Sequence of chain 1.A:
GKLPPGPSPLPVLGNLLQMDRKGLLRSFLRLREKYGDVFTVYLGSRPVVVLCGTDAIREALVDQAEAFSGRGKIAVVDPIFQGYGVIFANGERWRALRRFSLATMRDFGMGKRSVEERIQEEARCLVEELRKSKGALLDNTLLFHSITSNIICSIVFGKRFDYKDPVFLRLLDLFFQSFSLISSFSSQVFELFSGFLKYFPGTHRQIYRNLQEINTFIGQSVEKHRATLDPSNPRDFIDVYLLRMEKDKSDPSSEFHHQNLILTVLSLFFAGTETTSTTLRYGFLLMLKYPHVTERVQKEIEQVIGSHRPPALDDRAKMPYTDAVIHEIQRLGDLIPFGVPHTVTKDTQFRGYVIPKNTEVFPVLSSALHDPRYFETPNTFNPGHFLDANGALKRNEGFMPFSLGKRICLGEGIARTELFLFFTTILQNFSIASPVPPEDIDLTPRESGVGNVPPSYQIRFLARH

The protein below binds the small molecule below.
Small molecule (SMILES): OC[C@H]1O[C@H](O[C@H]2[C@H](O)[C@@H](O)[C@H](OCCCCCC3CCCCC3)O[C@@H]2CO)[C@H](O)[C@@H](O)[C@@H]1O

Binding-site contacts:
Ligand atom C3 contacts residue LEU418 of chain 1.A at 3.5 Å (hydrophobic).
Ligand atom O20 contacts residue ARG114 of chain 1.A at 4.0 Å.
Ligand atom C10 contacts residue HEM1 of chain 1.I at 3.6 Å.
Ligand atom C3 contacts residue SER109 of chain 1.A at 3.8 Å.
Ligand atom C10 contacts residue LEU276 of chain 1.A at 3.6 Å (hydrophobic).
Ligand atom O20 contacts residue LEU110 of chain 1.A at 3.8 Å.
Ligand atom C6 contacts residue LEU418 of chain 1.A at 4.3 Å (hydrophobic).
Ligand atom C5 contacts residue LEU418 of chain 1.A at 3.6 Å (hydrophobic).
Ligand atom C4 contacts residue LEU418 of chain 1.A at 4.2 Å (hydrophobic).
Ligand atom C8 contacts residue ILE163 of chain 1.A at 3.5 Å (hydrophobic).
Ligand atom C10 contacts residue LEU418 of chain 1.A at 4.3 Å (hydrophobic).
Ligand atom C19 contacts residue ARG114 of chain 1.A at 4.1 Å.
Ligand atom C2 contacts residue LEU418 of chain 1.A at 4.5 Å (hydrophobic).
Ligand atom O14 contacts residue LEU110 of chain 1.A at 4.3 Å.
Ligand atom C7 contacts residue MET113 of chain 1.A at 4.1 Å (hydrophobic).
Ligand atom C3 contacts residue LEU110 of chain 1.A at 4.2 Å (hydrophobic).
Ligand atom C4 contacts residue SER109 of chain 1.A at 3.7 Å.
Ligand atom C9 contacts residue ILE163 of chain 1.A at 4.3 Å (hydrophobic).
Ligand atom C6 contacts residue ILE422 of chain 1.A at 4.3 Å (hydrophobic).
Ligand atom C11 contacts residue HEM1 of chain 1.I at 4.3 Å.
Ligand atom O14 contacts residue MET113 of chain 1.A at 4.3 Å.
Ligand atom C2 contacts residue SER109 of chain 1.A at 4.2 Å.
Ligand atom C5 contacts residue ILE422 of chain 1.A at 4.5 Å (hydrophobic).
Ligand atom C2 contacts residue LEU110 of chain 1.A at 3.7 Å (hydrophobic).
Ligand atom C11 contacts residue LEU418 of chain 1.A at 3.5 Å (hydrophobic).
Ligand atom C9 contacts residue PHE245 of chain 1.A at 4.4 Å (hydrophobic).
Ligand atom C7 contacts residue ILE163 of chain 1.A at 4.4 Å (hydrophobic).
Ligand atom C19 contacts residue LEU110 of chain 1.A at 4.5 Å (hydrophobic).
Ligand atom C9 contacts residue LEU276 of chain 1.A at 3.7 Å (hydrophobic).
Ligand atom C11 contacts residue SER109 of chain 1.A at 4.4 Å.